Sequence of chain 1.A:
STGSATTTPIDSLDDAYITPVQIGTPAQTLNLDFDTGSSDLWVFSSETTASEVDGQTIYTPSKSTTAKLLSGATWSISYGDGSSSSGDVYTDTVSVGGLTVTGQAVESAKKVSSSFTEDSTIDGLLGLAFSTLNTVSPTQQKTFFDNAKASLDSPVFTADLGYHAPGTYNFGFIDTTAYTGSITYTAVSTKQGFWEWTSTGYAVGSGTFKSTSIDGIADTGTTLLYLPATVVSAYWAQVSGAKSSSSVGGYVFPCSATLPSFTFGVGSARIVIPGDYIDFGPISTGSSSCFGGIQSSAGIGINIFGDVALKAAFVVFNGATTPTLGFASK

The small molecule below binds the protein below.
Small molecule (SMILES): O=C(NC[C@H]1CCCO1)C1CCCCC1

Binding-site contacts:
Ligand atom C10 contacts residue GLY37 of chain 1.A at 3.5 Å.
Ligand atom C8 contacts residue ILE302 of chain 1.A at 4.0 Å (hydrophobic).
Ligand atom C3 contacts residue GLY221 of chain 1.A at 4.2 Å.
Ligand atom N contacts residue ASP219 of chain 1.A at 4.0 Å.
Ligand atom C5 contacts residue TYR79 of chain 1.A at 4.0 Å (hydrophobic).
Ligand atom C10 contacts residue ASP219 of chain 1.A at 4.0 Å.
Ligand atom O contacts residue GLY80 of chain 1.A at 2.5 Å (h-bond).
Ligand atom C4 contacts residue LEU125 of chain 1.A at 3.9 Å (hydrophobic).
Ligand atom C5 contacts residue ASP35 of chain 1.A at 3.4 Å.
Ligand atom C contacts residue ASP219 of chain 1.A at 4.3 Å.
Ligand atom C11 contacts residue GLY37 of chain 1.A at 3.8 Å.
Ligand atom C4 contacts residue TYR79 of chain 1.A at 3.9 Å (hydrophobic).
Ligand atom C7 contacts residue ILE304 of chain 1.A at 3.9 Å (hydrophobic).
Ligand atom C7 contacts residue GLY80 of chain 1.A at 4.3 Å.
Ligand atom C2 contacts residue TYR79 of chain 1.A at 3.7 Å (hydrophobic).
Ligand atom C2 contacts residue GLY221 of chain 1.A at 3.9 Å.
Ligand atom O contacts residue TYR79 of chain 1.A at 3.5 Å.
Ligand atom C3 contacts residue TYR79 of chain 1.A at 3.9 Å (hydrophobic).
Ligand atom O contacts residue ASP81 of chain 1.A at 4.0 Å.
Ligand atom O1 contacts residue TYR79 of chain 1.A at 4.1 Å.
Ligand atom C10 contacts residue ILE217 of chain 1.A at 3.8 Å (hydrophobic).
Ligand atom C10 contacts residue PHE194 of chain 1.A at 3.6 Å (hydrophobic).
Ligand atom C9 contacts residue PHE194 of chain 1.A at 3.6 Å (hydrophobic).
Ligand atom C8 contacts residue ILE304 of chain 1.A at 3.7 Å (hydrophobic).
Ligand atom N contacts residue THR222 of chain 1.A at 2.9 Å (h-bond).
Ligand atom C6 contacts residue THR222 of chain 1.A at 3.8 Å.
Ligand atom C1 contacts residue THR222 of chain 1.A at 3.7 Å.
Ligand atom C1 contacts residue GLY221 of chain 1.A at 3.8 Å.
Ligand atom C8 contacts residue ILE217 of chain 1.A at 4.3 Å (hydrophobic).
Ligand atom C contacts residue GLY80 of chain 1.A at 3.7 Å.
Ligand atom C5 contacts residue GLY221 of chain 1.A at 3.5 Å.
Ligand atom O1 contacts residue ASP35 of chain 1.A at 3.8 Å.
Ligand atom C9 contacts residue ILE217 of chain 1.A at 3.9 Å (hydrophobic).
Ligand atom C3 contacts residue ASP81 of chain 1.A at 3.9 Å.
Ligand atom O1 contacts residue GLY221 of chain 1.A at 3.2 Å (h-bond).
Ligand atom C4 contacts residue GLY221 of chain 1.A at 4.3 Å.
Ligand atom C11 contacts residue ASP219 of chain 1.A at 3.8 Å.
Ligand atom C6 contacts residue ASP219 of chain 1.A at 3.6 Å.
Ligand atom C5 contacts residue LEU125 of chain 1.A at 3.6 Å (hydrophobic).
Ligand atom C contacts residue THR222 of chain 1.A at 3.8 Å.